Sequence of chain 2.B:
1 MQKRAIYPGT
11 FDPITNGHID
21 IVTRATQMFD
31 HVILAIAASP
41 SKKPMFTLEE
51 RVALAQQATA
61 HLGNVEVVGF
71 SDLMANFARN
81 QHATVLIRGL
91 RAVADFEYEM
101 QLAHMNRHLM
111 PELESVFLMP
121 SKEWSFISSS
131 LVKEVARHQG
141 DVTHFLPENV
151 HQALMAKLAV

Binding-site contacts:
Ligand atom C15 contacts residue PHE70 of chain 3.B at 3.8 Å (hydrophobic).
Ligand atom N9 contacts residue LEU73 of chain 3.B at 3.5 Å.
Ligand atom N23 contacts residue PHE70 of chain 3.B at 3.9 Å.
Ligand atom C14 contacts residue SER71 of chain 3.B at 3.6 Å.
Ligand atom C2 contacts residue LEU102 of chain 3.B at 3.8 Å (hydrophobic).
Ligand atom N23 contacts residue ALA37 of chain 3.B at 3.7 Å.
Ligand atom N6 contacts residue MET74 of chain 3.B at 4.0 Å.
Ligand atom C5 contacts residue LEU73 of chain 3.B at 3.9 Å (hydrophobic).
Ligand atom CL contacts residue PRO8 of chain 3.B at 3.8 Å.
Ligand atom C8 contacts residue ASP72 of chain 3.B at 3.9 Å.
Ligand atom N9 contacts residue MET74 of chain 3.B at 3.0 Å (h-bond).
Ligand atom C1 contacts residue LEU102 of chain 3.B at 3.7 Å (hydrophobic).
Ligand atom CL contacts residue MET74 of chain 3.B at 3.6 Å.
Ligand atom C15 contacts residue ALA37 of chain 3.B at 3.8 Å (hydrophobic).
Ligand atom C8 contacts residue MET74 of chain 3.B at 3.9 Å (hydrophobic).
Ligand atom C5 contacts residue MET74 of chain 3.B at 3.7 Å (hydrophobic).
Ligand atom C21 contacts residue ALA37 of chain 3.B at 3.7 Å (hydrophobic).
Ligand atom C13 contacts residue ASP72 of chain 3.B at 3.8 Å.
Ligand atom C19 contacts residue ALA37 of chain 3.B at 3.6 Å (hydrophobic).
Ligand atom C20 contacts residue ALA37 of chain 3.B at 3.6 Å (hydrophobic).
Ligand atom C10 contacts residue VAL135 of chain 2.B at 3.8 Å (hydrophobic).
Ligand atom C13 contacts residue HIS138 of chain 2.B at 3.9 Å.
Ligand atom C14 contacts residue PHE70 of chain 3.B at 3.8 Å (hydrophobic).
Ligand atom C10 contacts residue LEU102 of chain 3.B at 3.5 Å (hydrophobic).
Ligand atom C18 contacts residue ALA37 of chain 3.B at 3.7 Å (hydrophobic).
Ligand atom N6 contacts residue LEU73 of chain 3.B at 3.7 Å.
Ligand atom C10 contacts residue MET105 of chain 3.B at 3.7 Å (hydrophobic).
Ligand atom C19 contacts residue THR10 of chain 3.B at 3.7 Å.
Ligand atom C14 contacts residue ASP72 of chain 3.B at 3.2 Å.
Ligand atom C17 contacts residue ALA37 of chain 3.B at 3.9 Å (hydrophobic).
Ligand atom C15 contacts residue SER71 of chain 3.B at 3.8 Å.
Ligand atom C16 contacts residue ALA37 of chain 3.B at 3.9 Å (hydrophobic).
Ligand atom C20 contacts residue THR10 of chain 3.B at 3.8 Å.
Ligand atom C17 contacts residue PHE70 of chain 3.B at 3.7 Å (hydrophobic).
Ligand atom C10 contacts residue ASN106 of chain 3.B at 3.8 Å.
Ligand atom N12 contacts residue ASP72 of chain 3.B at 3.0 Å (salt-bridge).
Ligand atom CL contacts residue GLY9 of chain 3.B at 3.4 Å.
Ligand atom N23 contacts residue PRO40 of chain 3.B at 3.8 Å.
Ligand atom N23 contacts residue ALA38 of chain 3.B at 3.5 Å (h-bond).
Ligand atom N23 contacts residue SER39 of chain 3.B at 2.9 Å (h-bond).

This protein binds this small molecule.
Small molecule (SMILES): CC1=Nc2nc(N[C@H](CC#N)c3cccc(Cl)c3)nn2C(=O)C1

Sequence of chain 3.B:
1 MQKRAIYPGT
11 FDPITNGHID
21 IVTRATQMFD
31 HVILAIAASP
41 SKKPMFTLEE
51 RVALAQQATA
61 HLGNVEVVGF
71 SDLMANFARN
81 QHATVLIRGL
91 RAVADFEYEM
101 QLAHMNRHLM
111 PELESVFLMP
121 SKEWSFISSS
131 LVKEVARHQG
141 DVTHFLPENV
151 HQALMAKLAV